Sequence of chain 1.B:
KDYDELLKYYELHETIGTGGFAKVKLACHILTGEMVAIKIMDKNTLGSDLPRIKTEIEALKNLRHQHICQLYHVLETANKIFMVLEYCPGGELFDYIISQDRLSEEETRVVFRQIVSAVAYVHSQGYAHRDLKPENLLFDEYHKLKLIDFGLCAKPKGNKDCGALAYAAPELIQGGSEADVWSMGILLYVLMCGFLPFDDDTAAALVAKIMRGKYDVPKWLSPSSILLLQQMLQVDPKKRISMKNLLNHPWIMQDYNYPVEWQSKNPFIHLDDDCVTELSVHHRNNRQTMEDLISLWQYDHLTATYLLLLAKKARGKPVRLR

Binding-site contacts:
Ligand atom C6 contacts residue GLU107 of chain 1.C at 3.6 Å.
Ligand atom O10 contacts residue LEU47 of chain 1.C at 3.9 Å.
Ligand atom C14 contacts residue TYR108 of chain 1.C at 3.9 Å (hydrophobic).
Ligand atom C1 contacts residue THR39 of chain 1.B at 3.3 Å.
Ligand atom O10 contacts residue ALA58 of chain 1.C at 3.5 Å.
Ligand atom C24 contacts residue ILE169 of chain 1.C at 3.8 Å (hydrophobic).
Ligand atom C9 contacts residue ALA58 of chain 1.C at 3.9 Å (hydrophobic).
Ligand atom C9 contacts residue CYS109 of chain 1.C at 3.5 Å (hydrophobic).
Ligand atom O10 contacts residue CYS109 of chain 1.C at 3.1 Å (h-bond).
Ligand atom C8 contacts residue ALA58 of chain 1.C at 3.7 Å (hydrophobic).
Ligand atom C5 contacts residue LEU159 of chain 1.C at 3.9 Å (hydrophobic).
Ligand atom C24 contacts residue CYS90 of chain 1.C at 3.8 Å (hydrophobic).
Ligand atom C1 contacts residue GLY38 of chain 1.B at 3.8 Å.
Ligand atom C12 contacts residue PRO110 of chain 1.C at 4.0 Å (hydrophobic).
Ligand atom C20 contacts residue ILE37 of chain 1.C at 3.8 Å (hydrophobic).
Ligand atom C16 contacts residue GLU35 of chain 1.C at 3.9 Å.
Ligand atom C13 contacts residue LEU47 of chain 1.C at 3.4 Å (hydrophobic).
Ligand atom N11 contacts residue CYS109 of chain 1.C at 3.3 Å (h-bond).
Ligand atom C3 contacts residue VAL45 of chain 1.C at 3.9 Å (hydrophobic).
Ligand atom C24 contacts residue LEU106 of chain 1.C at 3.5 Å (hydrophobic).
Ligand atom C12 contacts residue CYS109 of chain 1.C at 3.6 Å (hydrophobic).
Ligand atom C14 contacts residue LEU47 of chain 1.C at 3.6 Å (hydrophobic).
Ligand atom C12 contacts residue ILE37 of chain 1.C at 3.7 Å (hydrophobic).
Ligand atom C22 contacts residue ILE37 of chain 1.C at 3.4 Å (hydrophobic).
Ligand atom C6 contacts residue ALA58 of chain 1.C at 4.0 Å (hydrophobic).
Ligand atom C13 contacts residue CYS109 of chain 1.C at 3.9 Å (hydrophobic).
Ligand atom C1 contacts residue VAL45 of chain 1.C at 3.6 Å (hydrophobic).
Ligand atom N25 contacts residue ILE169 of chain 1.C at 3.8 Å.
Ligand atom C12 contacts residue LEU47 of chain 1.C at 3.8 Å (hydrophobic).
Ligand atom C7 contacts residue CYS109 of chain 1.C at 3.8 Å (hydrophobic).
Ligand atom O2 contacts residue ILE37 of chain 1.C at 3.7 Å.
Ligand atom C14 contacts residue PRO110 of chain 1.C at 3.7 Å (hydrophobic).
Ligand atom N25 contacts residue LEU106 of chain 1.C at 3.5 Å.
Ligand atom N11 contacts residue ILE37 of chain 1.C at 3.9 Å.
Ligand atom C1 contacts residue ILE37 of chain 1.C at 3.9 Å (hydrophobic).
Ligand atom C13 contacts residue PRO110 of chain 1.C at 3.5 Å (hydrophobic).
Ligand atom O2 contacts residue VAL45 of chain 1.C at 3.8 Å.
Ligand atom C13 contacts residue TYR108 of chain 1.C at 3.9 Å (hydrophobic).
Ligand atom C7 contacts residue ALA58 of chain 1.C at 3.4 Å (hydrophobic).
Ligand atom C7 contacts residue GLU107 of chain 1.C at 3.4 Å.

Sequence of chain 1.C:
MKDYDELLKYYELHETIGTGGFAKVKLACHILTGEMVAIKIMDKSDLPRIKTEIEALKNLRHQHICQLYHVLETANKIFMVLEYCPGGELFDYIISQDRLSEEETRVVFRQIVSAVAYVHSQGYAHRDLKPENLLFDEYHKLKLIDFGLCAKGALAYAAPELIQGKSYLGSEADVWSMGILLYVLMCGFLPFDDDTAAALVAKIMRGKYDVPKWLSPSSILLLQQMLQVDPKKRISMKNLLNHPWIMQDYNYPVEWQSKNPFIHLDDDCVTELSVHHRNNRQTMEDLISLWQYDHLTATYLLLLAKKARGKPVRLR

A protein and the small-molecule ligand that binds it are described below.
Small molecule (SMILES): COc1cc(-c2cn[nH]c2)ccc1C(=O)Nc1ccc2c(c1)CC[NH2+]CC2